Sequence of chain 15.A:
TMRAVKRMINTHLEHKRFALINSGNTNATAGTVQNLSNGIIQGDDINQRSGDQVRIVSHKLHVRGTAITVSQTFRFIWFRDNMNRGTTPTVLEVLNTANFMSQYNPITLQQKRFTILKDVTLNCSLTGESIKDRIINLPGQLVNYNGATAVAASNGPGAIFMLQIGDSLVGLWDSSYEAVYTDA

The protein below binds the small molecule below.
Small molecule (SMILES): O=c1ccn([C@@H]2O[C@H](CO[P](=O)(O)O[C@H]3[C@@H](O)[C@H](n4ccc(=O)[nH]c4=O)O[C@@H]3CO[P](=O)(O)O[C@H]3[C@@H](O)[C@H](n4ccc(=O)[nH]c4=O)O[C@@H]3CO[P](=O)(O)O[C@H]3[C@@H](O)[C@H](n4ccc(=O)[nH]c4=O)O[C@@H]3COP(=O)=O)[C@@H](O)[C@H]2O)c(=O)[nH]1

Binding-site contacts:
Ligand atom C4 contacts residue A3 of chain 15.B at 3.6 Å.
Ligand atom C4 contacts residue ARG19 of chain 15.A at 3.9 Å.
Ligand atom C2 contacts residue A1 of chain 15.B at 3.1 Å.
Ligand atom C2 contacts residue A2 of chain 15.B at 3.9 Å.
Ligand atom C5' contacts residue ARG15 of chain 15.A at 2.5 Å.
Ligand atom OP1 contacts residue LYS18 of chain 15.A at 3.7 Å.
Ligand atom O2 contacts residue A2 of chain 15.B at 3.7 Å.
Ligand atom N1 contacts residue ARG19 of chain 15.A at 3.9 Å.
Ligand atom O3' contacts residue ARG15 of chain 15.A at 3.1 Å (salt-bridge).
Ligand atom C3' contacts residue ARG19 of chain 15.A at 3.4 Å.
Ligand atom C6 contacts residue ARG19 of chain 15.A at 2.7 Å.
Ligand atom C1' contacts residue ARG19 of chain 15.A at 4.3 Å.
Ligand atom C2 contacts residue A3 of chain 15.B at 3.5 Å.
Ligand atom O4 contacts residue A3 of chain 15.B at 2.8 Å (h-bond).
Ligand atom OP1 contacts residue ARG19 of chain 15.A at 4.1 Å.
Ligand atom O4 contacts residue A1 of chain 15.B at 3.0 Å (h-bond).
Ligand atom N1 contacts residue A3 of chain 15.B at 4.3 Å.
Ligand atom C5 contacts residue ARG19 of chain 15.A at 2.9 Å.
Ligand atom O3' contacts residue ARG19 of chain 15.A at 3.6 Å (salt-bridge).
Ligand atom C4 contacts residue A1 of chain 15.B at 3.4 Å.
Ligand atom N3 contacts residue A2 of chain 15.B at 3.7 Å.
Ligand atom P contacts residue ARG19 of chain 15.A at 2.8 Å.
Ligand atom C4' contacts residue ARG15 of chain 15.A at 3.3 Å.
Ligand atom P contacts residue ARG15 of chain 15.A at 3.1 Å.
Ligand atom C3' contacts residue ARG15 of chain 15.A at 3.8 Å.
Ligand atom N3 contacts residue A1 of chain 15.B at 2.7 Å (h-bond).
Ligand atom O2 contacts residue A3 of chain 15.B at 3.2 Å.
Ligand atom O5' contacts residue ARG15 of chain 15.A at 3.6 Å.
Ligand atom C2' contacts residue ARG19 of chain 15.A at 3.6 Å.
Ligand atom OP2 contacts residue ARG19 of chain 15.A at 2.1 Å (salt-bridge).
Ligand atom N3 contacts residue A3 of chain 15.B at 2.8 Å (h-bond).
Ligand atom O2 contacts residue A1 of chain 15.B at 2.7 Å (h-bond).
Ligand atom OP1 contacts residue MET14 of chain 15.A at 3.8 Å.
Ligand atom OP2 contacts residue ARG15 of chain 15.A at 2.5 Å.
Ligand atom OP1 contacts residue ARG15 of chain 15.A at 2.5 Å.
Ligand atom C4' contacts residue ARG19 of chain 15.A at 3.7 Å.
Ligand atom OP2 contacts residue ALA16 of chain 15.A at 4.1 Å.
Ligand atom C5' contacts residue ARG19 of chain 15.A at 3.2 Å.
Ligand atom O5' contacts residue ARG19 of chain 15.A at 2.1 Å (salt-bridge).
Ligand atom O4' contacts residue ARG19 of chain 15.A at 3.9 Å.